Sequence of chain 1.A:
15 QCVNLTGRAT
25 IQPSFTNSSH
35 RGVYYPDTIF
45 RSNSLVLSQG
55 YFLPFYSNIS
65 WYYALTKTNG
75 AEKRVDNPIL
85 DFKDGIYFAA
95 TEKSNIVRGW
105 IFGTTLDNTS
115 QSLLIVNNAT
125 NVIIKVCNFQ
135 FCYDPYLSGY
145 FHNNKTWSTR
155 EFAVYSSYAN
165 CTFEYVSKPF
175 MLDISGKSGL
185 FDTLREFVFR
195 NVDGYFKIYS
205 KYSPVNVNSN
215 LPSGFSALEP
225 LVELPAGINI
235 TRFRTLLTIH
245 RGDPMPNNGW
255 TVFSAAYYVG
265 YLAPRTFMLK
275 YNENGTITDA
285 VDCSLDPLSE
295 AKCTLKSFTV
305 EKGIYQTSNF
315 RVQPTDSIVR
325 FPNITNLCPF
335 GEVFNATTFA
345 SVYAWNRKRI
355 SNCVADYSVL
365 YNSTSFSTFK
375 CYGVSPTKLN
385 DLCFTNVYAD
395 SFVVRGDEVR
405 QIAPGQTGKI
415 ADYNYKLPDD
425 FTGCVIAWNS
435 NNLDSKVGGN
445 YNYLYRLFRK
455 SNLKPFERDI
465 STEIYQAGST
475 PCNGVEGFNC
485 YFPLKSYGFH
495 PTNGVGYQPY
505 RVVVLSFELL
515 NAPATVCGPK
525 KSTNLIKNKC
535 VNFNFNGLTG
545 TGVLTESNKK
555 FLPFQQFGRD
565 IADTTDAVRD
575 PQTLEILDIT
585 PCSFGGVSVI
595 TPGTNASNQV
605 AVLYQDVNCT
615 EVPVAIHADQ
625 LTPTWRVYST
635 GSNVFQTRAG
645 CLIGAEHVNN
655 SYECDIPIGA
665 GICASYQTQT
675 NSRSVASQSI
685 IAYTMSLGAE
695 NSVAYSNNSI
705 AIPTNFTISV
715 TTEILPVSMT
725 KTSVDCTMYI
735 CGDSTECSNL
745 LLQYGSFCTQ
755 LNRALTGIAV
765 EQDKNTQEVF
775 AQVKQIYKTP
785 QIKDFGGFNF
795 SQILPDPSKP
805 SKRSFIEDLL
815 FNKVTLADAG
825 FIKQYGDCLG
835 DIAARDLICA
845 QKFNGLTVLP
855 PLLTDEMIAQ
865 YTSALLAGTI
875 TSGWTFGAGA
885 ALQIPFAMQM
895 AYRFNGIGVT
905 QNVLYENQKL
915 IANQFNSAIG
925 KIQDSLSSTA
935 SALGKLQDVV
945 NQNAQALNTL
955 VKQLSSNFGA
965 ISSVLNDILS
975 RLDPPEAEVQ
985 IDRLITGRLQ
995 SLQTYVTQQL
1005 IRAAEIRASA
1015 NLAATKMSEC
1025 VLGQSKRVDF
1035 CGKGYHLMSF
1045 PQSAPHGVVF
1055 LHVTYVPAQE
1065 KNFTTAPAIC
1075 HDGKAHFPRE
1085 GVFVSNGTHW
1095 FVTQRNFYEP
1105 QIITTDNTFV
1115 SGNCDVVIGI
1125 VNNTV

Binding-site contacts:
Ligand atom O7 contacts residue ASN701 of chain 1.A at 3.2 Å (h-bond).
Ligand atom C2 contacts residue ASN701 of chain 1.A at 2.4 Å.
Ligand atom C4 contacts residue ASN701 of chain 1.A at 4.2 Å.
Ligand atom C8 contacts residue ASN701 of chain 1.A at 3.4 Å.
Ligand atom N2 contacts residue ASN701 of chain 1.A at 2.8 Å (h-bond).
Ligand atom C7 contacts residue ASN701 of chain 1.A at 3.0 Å.
Ligand atom O5 contacts residue ASP788 of chain 1.C at 3.6 Å.
Ligand atom C8 contacts residue ASN702 of chain 1.A at 3.6 Å.
Ligand atom C3 contacts residue ASN701 of chain 1.A at 3.7 Å.
Ligand atom C1 contacts residue ASP788 of chain 1.C at 4.0 Å.
Ligand atom C5 contacts residue ASN701 of chain 1.A at 3.7 Å.
Ligand atom C1 contacts residue ASN701 of chain 1.A at 1.4 Å.
Ligand atom O5 contacts residue ASN701 of chain 1.A at 2.5 Å (h-bond).

The protein below binds the small molecule below.
Small molecule (SMILES): CC(=O)N[C@@H]1[C@@H](O)[C@H](O)[C@@H](CO)O[C@H]1O

Sequence of chain 1.C:
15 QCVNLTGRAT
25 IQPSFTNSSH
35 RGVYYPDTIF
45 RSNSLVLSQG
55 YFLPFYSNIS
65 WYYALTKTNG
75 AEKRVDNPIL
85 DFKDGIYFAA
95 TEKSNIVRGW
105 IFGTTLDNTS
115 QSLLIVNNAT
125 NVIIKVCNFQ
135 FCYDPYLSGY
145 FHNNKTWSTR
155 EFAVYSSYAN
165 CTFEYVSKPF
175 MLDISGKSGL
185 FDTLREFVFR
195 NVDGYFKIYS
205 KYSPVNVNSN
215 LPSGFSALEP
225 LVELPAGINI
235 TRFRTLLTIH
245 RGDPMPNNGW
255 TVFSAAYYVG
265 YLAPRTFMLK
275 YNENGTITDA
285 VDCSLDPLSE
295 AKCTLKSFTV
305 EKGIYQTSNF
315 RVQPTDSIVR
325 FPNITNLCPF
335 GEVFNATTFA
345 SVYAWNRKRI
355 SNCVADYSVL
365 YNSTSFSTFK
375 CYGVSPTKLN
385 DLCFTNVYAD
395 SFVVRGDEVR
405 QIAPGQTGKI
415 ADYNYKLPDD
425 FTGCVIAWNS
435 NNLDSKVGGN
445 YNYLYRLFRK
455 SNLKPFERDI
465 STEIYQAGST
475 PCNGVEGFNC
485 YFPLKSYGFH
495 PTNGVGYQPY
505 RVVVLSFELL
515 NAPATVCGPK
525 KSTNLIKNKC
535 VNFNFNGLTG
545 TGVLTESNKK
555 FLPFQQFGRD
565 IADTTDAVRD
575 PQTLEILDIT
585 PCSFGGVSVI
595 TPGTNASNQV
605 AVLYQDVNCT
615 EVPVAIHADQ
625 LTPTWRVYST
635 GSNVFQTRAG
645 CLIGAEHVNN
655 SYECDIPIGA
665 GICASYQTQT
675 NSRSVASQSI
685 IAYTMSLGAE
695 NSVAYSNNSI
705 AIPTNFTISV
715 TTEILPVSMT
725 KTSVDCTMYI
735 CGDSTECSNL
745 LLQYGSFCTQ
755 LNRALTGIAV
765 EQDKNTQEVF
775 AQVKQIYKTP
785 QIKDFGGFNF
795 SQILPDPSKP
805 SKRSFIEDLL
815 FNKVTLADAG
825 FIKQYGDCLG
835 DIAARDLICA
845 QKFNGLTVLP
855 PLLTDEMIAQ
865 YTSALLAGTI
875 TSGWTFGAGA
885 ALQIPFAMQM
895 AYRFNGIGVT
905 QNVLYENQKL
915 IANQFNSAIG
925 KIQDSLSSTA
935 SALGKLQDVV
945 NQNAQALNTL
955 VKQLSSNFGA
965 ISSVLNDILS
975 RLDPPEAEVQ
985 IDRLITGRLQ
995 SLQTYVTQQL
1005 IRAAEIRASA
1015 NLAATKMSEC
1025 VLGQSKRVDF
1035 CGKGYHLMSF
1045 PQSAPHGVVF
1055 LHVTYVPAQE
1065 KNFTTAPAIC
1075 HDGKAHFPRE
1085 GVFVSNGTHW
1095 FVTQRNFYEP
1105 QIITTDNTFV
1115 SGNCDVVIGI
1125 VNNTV